This protein binds this small molecule.
Small molecule (SMILES): Ic1cn[nH]c1

Sequence of chain 1.A:
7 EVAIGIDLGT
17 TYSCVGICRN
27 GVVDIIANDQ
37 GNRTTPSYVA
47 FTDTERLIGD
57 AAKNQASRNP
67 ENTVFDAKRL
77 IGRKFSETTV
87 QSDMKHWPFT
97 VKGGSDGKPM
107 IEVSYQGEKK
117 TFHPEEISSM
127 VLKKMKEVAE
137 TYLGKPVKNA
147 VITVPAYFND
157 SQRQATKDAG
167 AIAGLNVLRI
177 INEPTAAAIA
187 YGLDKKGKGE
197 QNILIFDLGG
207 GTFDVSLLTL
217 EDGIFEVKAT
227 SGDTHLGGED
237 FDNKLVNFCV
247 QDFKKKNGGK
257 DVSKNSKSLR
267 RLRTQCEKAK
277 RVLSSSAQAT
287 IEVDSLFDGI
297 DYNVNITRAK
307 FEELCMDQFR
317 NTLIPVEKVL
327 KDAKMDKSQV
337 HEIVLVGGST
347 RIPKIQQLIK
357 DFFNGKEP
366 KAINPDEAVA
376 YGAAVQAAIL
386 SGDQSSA

Binding-site contacts:
Ligand atom C3 contacts residue ARG79 of chain 1.A at 4.2 Å.
Ligand atom C3 contacts residue ARG75 of chain 1.A at 4.4 Å.
Ligand atom I4 contacts residue THR16 of chain 1.A at 3.0 Å.
Ligand atom I4 contacts residue LYS74 of chain 1.A at 3.8 Å.
Ligand atom C5 contacts residue PHE154 of chain 1.A at 4.5 Å (hydrophobic).
Ligand atom C3 contacts residue TYR153 of chain 1.A at 3.0 Å (hydrophobic).
Ligand atom I4 contacts residue THR208 of chain 1.A at 3.9 Å.
Ligand atom C5 contacts residue ARG79 of chain 1.A at 3.7 Å.
Ligand atom I4 contacts residue TYR153 of chain 1.A at 4.0 Å.
Ligand atom N2 contacts residue ARG79 of chain 1.A at 3.0 Å (salt-bridge).
Ligand atom C4 contacts residue ARG75 of chain 1.A at 4.0 Å.
Ligand atom C4 contacts residue TYR153 of chain 1.A at 3.5 Å (hydrophobic).
Ligand atom N1 contacts residue ARG75 of chain 1.A at 3.9 Å.
Ligand atom I4 contacts residue ARG75 of chain 1.A at 4.1 Å.
Ligand atom N2 contacts residue THR230 of chain 1.A at 4.0 Å.
Ligand atom C5 contacts residue ARG75 of chain 1.A at 3.1 Å.
Ligand atom N1 contacts residue GLN158 of chain 1.A at 4.4 Å.
Ligand atom C3 contacts residue THR230 of chain 1.A at 3.9 Å.
Ligand atom C5 contacts residue LYS74 of chain 1.A at 3.3 Å.
Ligand atom N1 contacts residue LYS74 of chain 1.A at 4.3 Å.
Ligand atom C4 contacts residue LYS74 of chain 1.A at 4.0 Å.
Ligand atom N1 contacts residue ARG79 of chain 1.A at 2.5 Å (salt-bridge).
Ligand atom N2 contacts residue TYR153 of chain 1.A at 3.9 Å.